Sequence of chain 31.A:
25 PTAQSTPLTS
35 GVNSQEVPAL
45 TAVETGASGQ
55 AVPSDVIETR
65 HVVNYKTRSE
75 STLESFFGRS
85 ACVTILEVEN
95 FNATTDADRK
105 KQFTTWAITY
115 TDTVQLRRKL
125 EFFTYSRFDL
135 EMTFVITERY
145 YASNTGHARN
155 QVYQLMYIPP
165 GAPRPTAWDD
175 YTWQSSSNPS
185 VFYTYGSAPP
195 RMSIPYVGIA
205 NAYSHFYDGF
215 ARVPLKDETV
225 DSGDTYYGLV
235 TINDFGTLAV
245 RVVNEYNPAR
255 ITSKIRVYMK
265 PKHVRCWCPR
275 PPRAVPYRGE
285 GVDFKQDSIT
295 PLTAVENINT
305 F

Sequence of chain 35.A:
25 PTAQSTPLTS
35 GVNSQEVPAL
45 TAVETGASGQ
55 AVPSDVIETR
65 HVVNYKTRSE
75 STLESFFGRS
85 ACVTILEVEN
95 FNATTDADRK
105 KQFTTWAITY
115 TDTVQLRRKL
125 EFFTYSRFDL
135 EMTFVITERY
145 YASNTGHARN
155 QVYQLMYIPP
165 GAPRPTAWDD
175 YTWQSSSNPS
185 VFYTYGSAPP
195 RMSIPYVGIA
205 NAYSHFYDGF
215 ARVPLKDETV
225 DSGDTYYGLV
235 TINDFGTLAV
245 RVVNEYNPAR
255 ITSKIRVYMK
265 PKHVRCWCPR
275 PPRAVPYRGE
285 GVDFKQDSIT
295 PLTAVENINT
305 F

Binding-site contacts:
Ligand atom O1B contacts residue SER147 of chain 31.A at 2.7 Å (h-bond).
Ligand atom C6 contacts residue ALA146 of chain 31.A at 4.3 Å (hydrophobic).
Ligand atom C1 contacts residue PRO252 of chain 35.A at 4.1 Å (hydrophobic).
Ligand atom O1A contacts residue SER147 of chain 31.A at 3.1 Å (h-bond).
Ligand atom O10 contacts residue TYR250 of chain 35.A at 2.2 Å (h-bond).
Ligand atom C6 contacts residue TYR145 of chain 31.A at 3.4 Å (hydrophobic).
Ligand atom O9 contacts residue ALA146 of chain 31.A at 3.3 Å.
Ligand atom O10 contacts residue ASN96 of chain 35.A at 4.2 Å.
Ligand atom C11 contacts residue TYR250 of chain 35.A at 3.0 Å (hydrophobic).
Ligand atom O4 contacts residue PRO252 of chain 35.A at 4.0 Å.
Ligand atom O1B contacts residue PRO252 of chain 35.A at 3.4 Å.
Ligand atom N5 contacts residue TYR250 of chain 35.A at 3.8 Å.
Ligand atom O4 contacts residue TYR250 of chain 35.A at 3.0 Å.
Ligand atom N5 contacts residue TYR145 of chain 31.A at 2.6 Å (h-bond).
Ligand atom O1A contacts residue ALA146 of chain 31.A at 3.2 Å.
Ligand atom C1 contacts residue ALA146 of chain 31.A at 4.0 Å (hydrophobic).
Ligand atom C5 contacts residue TYR250 of chain 35.A at 4.3 Å (hydrophobic).
Ligand atom C11 contacts residue TYR145 of chain 31.A at 3.7 Å (hydrophobic).
Ligand atom C1 contacts residue SER147 of chain 31.A at 3.6 Å.
Ligand atom C4 contacts residue TYR250 of chain 35.A at 4.2 Å (hydrophobic).
Ligand atom C11 contacts residue ARG143 of chain 31.A at 3.9 Å.
Ligand atom O8 contacts residue TYR145 of chain 31.A at 4.2 Å.
Ligand atom C8 contacts residue TYR145 of chain 31.A at 4.2 Å (hydrophobic).
Ligand atom O1B contacts residue ALA146 of chain 31.A at 4.3 Å.
Ligand atom C3 contacts residue PRO252 of chain 35.A at 4.4 Å (hydrophobic).
Ligand atom C7 contacts residue TYR145 of chain 31.A at 3.9 Å (hydrophobic).
Ligand atom C5 contacts residue TYR145 of chain 31.A at 3.3 Å (hydrophobic).
Ligand atom O4 contacts residue ASN251 of chain 35.A at 4.3 Å.
Ligand atom C4 contacts residue PRO252 of chain 35.A at 4.3 Å (hydrophobic).
Ligand atom C10 contacts residue TYR145 of chain 31.A at 3.6 Å (hydrophobic).
Ligand atom C10 contacts residue TYR250 of chain 35.A at 2.8 Å (hydrophobic).
Ligand atom C9 contacts residue ALA146 of chain 31.A at 4.4 Å (hydrophobic).
Ligand atom C8 contacts residue ALA146 of chain 31.A at 4.4 Å (hydrophobic).
Ligand atom C4 contacts residue TYR145 of chain 31.A at 3.6 Å (hydrophobic).
Ligand atom O4 contacts residue TYR145 of chain 31.A at 4.2 Å.

A protein and the small-molecule ligand that binds it are described below.
Small molecule (SMILES): CC(=O)N[C@H]1[C@H]([C@H](O)[C@H](O)CO)O[C@@](O)(C(=O)O)C[C@@H]1O